This small molecule binds to this protein.
Small molecule (SMILES): Oc1ccc(/C(=N\c2ccccc2Cl)c2ccc(O)cc2O)cc1

Sequence of chain 1.A:
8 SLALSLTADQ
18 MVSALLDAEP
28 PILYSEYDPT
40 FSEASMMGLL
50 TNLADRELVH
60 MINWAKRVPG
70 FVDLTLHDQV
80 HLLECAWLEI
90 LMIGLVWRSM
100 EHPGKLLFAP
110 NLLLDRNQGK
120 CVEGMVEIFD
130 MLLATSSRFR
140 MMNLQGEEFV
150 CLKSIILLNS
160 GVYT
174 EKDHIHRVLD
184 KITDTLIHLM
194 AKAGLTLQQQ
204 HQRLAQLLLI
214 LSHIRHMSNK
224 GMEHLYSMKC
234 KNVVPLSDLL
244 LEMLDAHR

Binding-site contacts:
Ligand atom C03 contacts residue MET46 of chain 1.A at 3.9 Å (hydrophobic).
Ligand atom C19 contacts residue ILE127 of chain 1.A at 4.0 Å (hydrophobic).
Ligand atom C09 contacts residue GLU56 of chain 1.A at 3.1 Å.
Ligand atom C12 contacts residue LEU90 of chain 1.A at 3.4 Å (hydrophobic).
Ligand atom C13 contacts residue PHE107 of chain 1.A at 4.0 Å (hydrophobic).
Ligand atom O11 contacts residue LEU90 of chain 1.A at 3.9 Å.
Ligand atom C20 contacts residue HIS227 of chain 1.A at 3.7 Å.
Ligand atom C19 contacts residue MET124 of chain 1.A at 3.5 Å (hydrophobic).
Ligand atom C08 contacts residue LEU49 of chain 1.A at 4.0 Å (hydrophobic).
Ligand atom O01 contacts residue LEU239 of chain 1.A at 3.9 Å.
Ligand atom C21 contacts residue LEU228 of chain 1.A at 3.6 Å (hydrophobic).
Ligand atom C23 contacts residue ALA53 of chain 1.A at 3.8 Å (hydrophobic).
Ligand atom C20 contacts residue ILE127 of chain 1.A at 3.9 Å (hydrophobic).
Ligand atom O01 contacts residue THR50 of chain 1.A at 2.6 Å (h-bond).
Ligand atom C02 contacts residue LEU228 of chain 1.A at 3.9 Å (hydrophobic).
Ligand atom C03 contacts residue THR50 of chain 1.A at 3.7 Å.
Ligand atom O01 contacts residue LEU228 of chain 1.A at 3.9 Å.
Ligand atom C03 contacts residue LEU49 of chain 1.A at 3.6 Å (hydrophobic).
Ligand atom C20 contacts residue GLY224 of chain 1.A at 4.0 Å.
Ligand atom C09 contacts residue ALA53 of chain 1.A at 3.9 Å (hydrophobic).
Ligand atom O11 contacts residue GLU56 of chain 1.A at 2.3 Å (salt-bridge).
Ligand atom C24 contacts residue ALA53 of chain 1.A at 3.7 Å (hydrophobic).
Ligand atom C04 contacts residue LEU49 of chain 1.A at 3.4 Å (hydrophobic).
Ligand atom C10 contacts residue LEU90 of chain 1.A at 4.0 Å (hydrophobic).
Ligand atom C02 contacts residue THR50 of chain 1.A at 3.5 Å.
Ligand atom C10 contacts residue ARG97 of chain 1.A at 3.8 Å.
Ligand atom CL1 contacts residue MET124 of chain 1.A at 3.6 Å.
Ligand atom C12 contacts residue LEU94 of chain 1.A at 4.0 Å (hydrophobic).
Ligand atom C10 contacts residue GLU56 of chain 1.A at 3.1 Å.
Ligand atom CL1 contacts residue LEU131 of chain 1.A at 3.9 Å.
Ligand atom O14 contacts residue MET91 of chain 1.A at 3.5 Å.
Ligand atom C17 contacts residue MET124 of chain 1.A at 3.8 Å (hydrophobic).
Ligand atom O11 contacts residue ARG97 of chain 1.A at 2.7 Å (salt-bridge).
Ligand atom C08 contacts residue ALA53 of chain 1.A at 3.7 Å (hydrophobic).
Ligand atom C16 contacts residue MET91 of chain 1.A at 4.0 Å (hydrophobic).
Ligand atom O14 contacts residue LEU94 of chain 1.A at 3.9 Å.
Ligand atom C21 contacts residue GLY224 of chain 1.A at 3.6 Å.
Ligand atom O01 contacts residue LEU243 of chain 1.A at 3.4 Å.
Ligand atom C24 contacts residue LEU228 of chain 1.A at 3.8 Å (hydrophobic).
Ligand atom CL1 contacts residue PHE107 of chain 1.A at 4.0 Å.